The protein below binds the small molecule below.
Small molecule (SMILES): CC(=O)N[C@H]1[C@H](O[C@H]2[C@H](O)[C@@H](NC(C)=O)CO[C@@H]2CO)O[C@H](CO)[C@@H](O)[C@@H]1O

Sequence of chain 1.D:
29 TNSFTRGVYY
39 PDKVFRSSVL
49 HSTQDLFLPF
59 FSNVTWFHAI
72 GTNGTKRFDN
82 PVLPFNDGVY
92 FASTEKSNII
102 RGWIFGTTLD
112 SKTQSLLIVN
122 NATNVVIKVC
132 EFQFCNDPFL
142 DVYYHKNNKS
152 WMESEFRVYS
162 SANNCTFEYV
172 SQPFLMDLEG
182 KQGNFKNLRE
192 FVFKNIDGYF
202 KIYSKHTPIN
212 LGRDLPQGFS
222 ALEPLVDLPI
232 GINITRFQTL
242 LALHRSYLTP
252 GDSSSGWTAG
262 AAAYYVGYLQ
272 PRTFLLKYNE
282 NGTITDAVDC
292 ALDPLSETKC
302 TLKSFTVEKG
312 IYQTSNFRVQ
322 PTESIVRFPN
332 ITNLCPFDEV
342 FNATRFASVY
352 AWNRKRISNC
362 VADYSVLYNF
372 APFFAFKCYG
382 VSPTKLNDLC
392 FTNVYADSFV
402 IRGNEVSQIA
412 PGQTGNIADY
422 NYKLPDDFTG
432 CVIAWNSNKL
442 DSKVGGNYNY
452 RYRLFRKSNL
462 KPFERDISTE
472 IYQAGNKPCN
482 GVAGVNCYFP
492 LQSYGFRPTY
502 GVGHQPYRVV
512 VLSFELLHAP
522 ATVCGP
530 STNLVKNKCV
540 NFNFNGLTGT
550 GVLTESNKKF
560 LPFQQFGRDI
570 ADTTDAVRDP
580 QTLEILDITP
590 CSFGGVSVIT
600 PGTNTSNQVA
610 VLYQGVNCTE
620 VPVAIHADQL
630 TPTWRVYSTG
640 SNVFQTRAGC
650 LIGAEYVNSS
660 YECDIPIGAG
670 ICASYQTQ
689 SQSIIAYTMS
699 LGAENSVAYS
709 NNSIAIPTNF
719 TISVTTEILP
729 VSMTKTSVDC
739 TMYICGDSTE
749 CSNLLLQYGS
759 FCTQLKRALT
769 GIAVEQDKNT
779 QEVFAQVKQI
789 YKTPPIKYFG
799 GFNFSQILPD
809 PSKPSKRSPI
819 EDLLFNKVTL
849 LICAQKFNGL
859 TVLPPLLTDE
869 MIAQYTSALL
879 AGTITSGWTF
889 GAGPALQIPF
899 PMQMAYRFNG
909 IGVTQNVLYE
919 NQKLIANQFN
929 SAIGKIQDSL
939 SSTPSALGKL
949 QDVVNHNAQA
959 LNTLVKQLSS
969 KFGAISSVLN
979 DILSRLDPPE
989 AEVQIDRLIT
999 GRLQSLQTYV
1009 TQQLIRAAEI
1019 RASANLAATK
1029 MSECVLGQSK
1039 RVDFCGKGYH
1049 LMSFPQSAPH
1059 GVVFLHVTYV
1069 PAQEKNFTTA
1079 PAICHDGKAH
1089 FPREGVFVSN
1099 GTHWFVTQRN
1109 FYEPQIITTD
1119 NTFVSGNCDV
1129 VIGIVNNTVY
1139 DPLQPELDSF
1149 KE

Binding-site contacts:
Ligand atom N2 contacts residue ASN801 of chain 1.D at 2.9 Å (h-bond).
Ligand atom O5 contacts residue SER803 of chain 1.D at 3.6 Å.
Ligand atom C1 contacts residue SER803 of chain 1.D at 3.6 Å.
Ligand atom O6 contacts residue GLN804 of chain 1.D at 3.0 Å (h-bond).
Ligand atom C1 contacts residue ASN801 of chain 1.D at 1.4 Å.
Ligand atom C6 contacts residue GLN804 of chain 1.D at 3.9 Å.
Ligand atom C6 contacts residue SER803 of chain 1.D at 4.3 Å.
Ligand atom C3 contacts residue ASN801 of chain 1.D at 3.8 Å.
Ligand atom C8 contacts residue ASN801 of chain 1.D at 4.2 Å.
Ligand atom C5 contacts residue SER803 of chain 1.D at 3.5 Å.
Ligand atom O5 contacts residue ASN801 of chain 1.D at 2.3 Å (h-bond).
Ligand atom O6 contacts residue SER803 of chain 1.D at 4.2 Å.
Ligand atom O7 contacts residue ASN801 of chain 1.D at 2.9 Å (h-bond).
Ligand atom C7 contacts residue ASN801 of chain 1.D at 3.1 Å.
Ligand atom C4 contacts residue ASN801 of chain 1.D at 4.2 Å.
Ligand atom C2 contacts residue ASN801 of chain 1.D at 2.4 Å.
Ligand atom C5 contacts residue ASN801 of chain 1.D at 3.6 Å.